Binding-site contacts:
Ligand atom C4 contacts residue PHE59 of chain 3.A at 4.4 Å (hydrophobic).
Ligand atom C4 contacts residue ASN61 of chain 3.A at 4.2 Å.
Ligand atom C1 contacts residue ASN61 of chain 3.A at 1.4 Å.
Ligand atom O7 contacts residue ASN61 of chain 3.A at 3.4 Å (h-bond).
Ligand atom C3 contacts residue ASN61 of chain 3.A at 3.8 Å.
Ligand atom O5 contacts residue ASN61 of chain 3.A at 2.3 Å (h-bond).
Ligand atom C5 contacts residue PHE59 of chain 3.A at 4.0 Å (hydrophobic).
Ligand atom C2 contacts residue PHE59 of chain 3.A at 4.3 Å (hydrophobic).
Ligand atom C7 contacts residue PHE59 of chain 3.A at 4.3 Å (hydrophobic).
Ligand atom C8 contacts residue ASP98 of chain 3.A at 4.2 Å.
Ligand atom O7 contacts residue PHE59 of chain 3.A at 3.5 Å.
Ligand atom O4 contacts residue PHE59 of chain 3.A at 3.8 Å.
Ligand atom C5 contacts residue ASN61 of chain 3.A at 3.6 Å.
Ligand atom N2 contacts residue ASN61 of chain 3.A at 3.0 Å (h-bond).
Ligand atom C8 contacts residue HIS57 of chain 3.A at 3.7 Å.
Ligand atom C7 contacts residue ASN61 of chain 3.A at 3.4 Å.
Ligand atom C1 contacts residue PHE59 of chain 3.A at 4.0 Å (hydrophobic).
Ligand atom N2 contacts residue PHE59 of chain 3.A at 4.0 Å.
Ligand atom C3 contacts residue PHE59 of chain 3.A at 3.8 Å (hydrophobic).
Ligand atom O5 contacts residue PHE59 of chain 3.A at 4.5 Å.
Ligand atom C2 contacts residue ASN61 of chain 3.A at 2.5 Å.
Ligand atom C8 contacts residue CYS97 of chain 3.A at 4.1 Å (hydrophobic).

Sequence of chain 3.A:
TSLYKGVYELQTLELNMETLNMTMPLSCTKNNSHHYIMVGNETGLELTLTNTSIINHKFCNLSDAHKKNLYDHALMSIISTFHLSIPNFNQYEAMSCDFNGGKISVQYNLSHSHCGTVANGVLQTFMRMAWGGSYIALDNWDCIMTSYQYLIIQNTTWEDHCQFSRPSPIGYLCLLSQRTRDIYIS

This protein binds this small molecule.
Small molecule (SMILES): CC(=O)N[C@H]1[C@H](O[C@H]2[C@H](O)[C@@H](NC(C)=O)CO[C@@H]2CO[C@@H]2O[C@@H](C)[C@@H](O)[C@@H](O)[C@@H]2O)O[C@H](CO)[C@@H](O[C@@H]2O[C@H](CO[C@H]3O[C@H](CO)[C@@H](O)[C@H](O)[C@@H]3O)[C@@H](O)[C@H](O[C@H]3O[C@H](CO)[C@@H](O)[C@H](O)[C@@H]3O)[C@@H]2O)[C@@H]1O